The protein below binds the small molecule below.
Small molecule (SMILES): CC(=O)N[C@@H]1[C@@H](O)[C@H](O)[C@@H](CO)O[C@H]1O

Sequence of chain 1.A:
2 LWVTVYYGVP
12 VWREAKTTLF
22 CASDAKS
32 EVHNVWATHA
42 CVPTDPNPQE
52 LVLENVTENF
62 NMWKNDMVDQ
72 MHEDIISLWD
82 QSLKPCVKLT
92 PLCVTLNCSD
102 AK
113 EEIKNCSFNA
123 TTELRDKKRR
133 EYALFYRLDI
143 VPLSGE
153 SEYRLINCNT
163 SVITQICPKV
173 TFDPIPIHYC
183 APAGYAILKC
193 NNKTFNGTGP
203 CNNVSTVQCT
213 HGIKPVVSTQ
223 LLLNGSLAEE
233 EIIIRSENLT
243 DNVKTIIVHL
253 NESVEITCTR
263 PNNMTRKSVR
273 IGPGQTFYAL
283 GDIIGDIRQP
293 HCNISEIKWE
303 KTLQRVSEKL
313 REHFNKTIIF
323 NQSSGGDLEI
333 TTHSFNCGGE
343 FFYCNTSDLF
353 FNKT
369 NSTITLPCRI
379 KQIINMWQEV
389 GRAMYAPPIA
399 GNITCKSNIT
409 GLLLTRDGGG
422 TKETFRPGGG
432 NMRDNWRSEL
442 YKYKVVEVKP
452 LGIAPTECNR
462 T

Binding-site contacts:
Ligand atom C7 contacts residue ASN406 of chain 1.A at 4.0 Å.
Ligand atom N2 contacts residue ASN226 of chain 1.A at 4.1 Å.
Ligand atom O5 contacts residue ASN406 of chain 1.A at 2.4 Å (h-bond).
Ligand atom C6 contacts residue LYS404 of chain 1.A at 4.4 Å.
Ligand atom C6 contacts residue GLU257 of chain 1.A at 3.2 Å.
Ligand atom C8 contacts residue GLY227 of chain 1.A at 4.2 Å.
Ligand atom C5 contacts residue GLU257 of chain 1.A at 3.8 Å.
Ligand atom C5 contacts residue ASN406 of chain 1.A at 3.7 Å.
Ligand atom O5 contacts residue GLU257 of chain 1.A at 3.3 Å (salt-bridge).
Ligand atom C8 contacts residue ASN226 of chain 1.A at 3.7 Å.
Ligand atom N2 contacts residue ASN406 of chain 1.A at 2.9 Å (h-bond).
Ligand atom C2 contacts residue ASN406 of chain 1.A at 2.5 Å.
Ligand atom O6 contacts residue GLU257 of chain 1.A at 4.0 Å.
Ligand atom C1 contacts residue ASN406 of chain 1.A at 1.4 Å.
Ligand atom C1 contacts residue SER405 of chain 1.A at 4.4 Å.
Ligand atom C1 contacts residue GLU257 of chain 1.A at 4.5 Å.
Ligand atom C3 contacts residue ASN406 of chain 1.A at 3.8 Å.
Ligand atom C4 contacts residue ASN406 of chain 1.A at 4.2 Å.